Binding-site contacts:
Ligand atom C4 contacts residue GLY173 of chain 1.A at 3.9 Å.
Ligand atom C3 contacts residue ASN278 of chain 1.A at 4.2 Å.
Ligand atom C9 contacts residue ASP90 of chain 1.A at 3.4 Å.
Ligand atom N2 contacts residue SER94 of chain 1.A at 4.0 Å.
Ligand atom C5 contacts residue PHE274 of chain 1.A at 4.2 Å (hydrophobic).
Ligand atom C4 contacts residue SER174 of chain 1.A at 3.9 Å.
Ligand atom C10 contacts residue PHE274 of chain 1.A at 4.0 Å (hydrophobic).
Ligand atom C5 contacts residue VAL91 of chain 1.A at 4.1 Å (hydrophobic).
Ligand atom C8 contacts residue VAL91 of chain 1.A at 4.0 Å (hydrophobic).
Ligand atom C9 contacts residue PHE274 of chain 1.A at 4.4 Å (hydrophobic).
Ligand atom C11 contacts residue SER94 of chain 1.A at 3.9 Å.
Ligand atom C6 contacts residue PHE275 of chain 1.A at 3.9 Å (hydrophobic).
Ligand atom C2 contacts residue ASN278 of chain 1.A at 4.4 Å.
Ligand atom C8 contacts residue PHE274 of chain 1.A at 4.2 Å (hydrophobic).
Ligand atom C10 contacts residue VAL301 of chain 1.A at 3.7 Å (hydrophobic).
Ligand atom C7 contacts residue VAL91 of chain 1.A at 4.3 Å (hydrophobic).
Ligand atom C8 contacts residue ASP90 of chain 1.A at 4.4 Å.
Ligand atom C6 contacts residue SER94 of chain 1.A at 3.8 Å.
Ligand atom N contacts residue PHE275 of chain 1.A at 4.0 Å.
Ligand atom C5 contacts residue PHE275 of chain 1.A at 4.3 Å (hydrophobic).
Ligand atom N1 contacts residue SER177 of chain 1.A at 4.1 Å.
Ligand atom N contacts residue SER177 of chain 1.A at 4.2 Å.
Ligand atom N2 contacts residue VAL301 of chain 1.A at 4.3 Å.
Ligand atom C12 contacts residue ASP90 of chain 1.A at 4.3 Å.
Ligand atom C7 contacts residue PHE274 of chain 1.A at 3.9 Å (hydrophobic).
Ligand atom C1 contacts residue VAL91 of chain 1.A at 4.1 Å (hydrophobic).
Ligand atom C11 contacts residue ASP90 of chain 1.A at 4.3 Å.
Ligand atom C12 contacts residue PHE274 of chain 1.A at 4.4 Å (hydrophobic).
Ligand atom C1 contacts residue PHE275 of chain 1.A at 4.2 Å (hydrophobic).
Ligand atom C4 contacts residue PHE275 of chain 1.A at 4.4 Å (hydrophobic).
Ligand atom N1 contacts residue VAL91 of chain 1.A at 4.4 Å.
Ligand atom C11 contacts residue PHE274 of chain 1.A at 3.5 Å (hydrophobic).
Ligand atom N contacts residue GLY173 of chain 1.A at 4.1 Å.
Ligand atom C10 contacts residue TYR305 of chain 1.A at 3.9 Å (hydrophobic).
Ligand atom N1 contacts residue THR95 of chain 1.A at 4.1 Å.
Ligand atom C contacts residue PHE275 of chain 1.A at 3.8 Å (hydrophobic).
Ligand atom C10 contacts residue ASP90 of chain 1.A at 3.2 Å.
Ligand atom N2 contacts residue TYR305 of chain 1.A at 4.1 Å.
Ligand atom N1 contacts residue PHE275 of chain 1.A at 3.6 Å.
Ligand atom N2 contacts residue ASP90 of chain 1.A at 3.2 Å (salt-bridge).

Sequence of chain 1.A:
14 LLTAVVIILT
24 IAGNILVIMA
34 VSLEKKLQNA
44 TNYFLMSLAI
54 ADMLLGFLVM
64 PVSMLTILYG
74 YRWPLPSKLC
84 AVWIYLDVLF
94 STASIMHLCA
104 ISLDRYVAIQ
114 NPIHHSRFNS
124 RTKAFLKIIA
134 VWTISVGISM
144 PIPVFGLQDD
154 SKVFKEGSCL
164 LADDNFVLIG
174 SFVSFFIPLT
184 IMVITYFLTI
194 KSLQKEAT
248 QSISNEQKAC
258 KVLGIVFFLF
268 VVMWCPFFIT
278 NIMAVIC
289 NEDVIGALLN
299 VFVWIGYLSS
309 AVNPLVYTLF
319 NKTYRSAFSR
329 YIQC

The protein below binds the small molecule below.
Small molecule (SMILES): C[C@@H]1C=C(c2c[nH]c3ncccc23)C[NH2+]C1